Binding-site contacts:
Ligand atom C02 contacts residue ASN112 of chain 1.A at 3.6 Å.
Ligand atom O05 contacts residue ZN1 of chain 1.B at 2.0 Å.
Ligand atom O05 contacts residue TYR157 of chain 1.A at 3.4 Å (h-bond).
Ligand atom C09 contacts residue ASN112 of chain 1.A at 3.2 Å.
Ligand atom N02 contacts residue HIS231 of chain 1.A at 3.6 Å.
Ligand atom C03 contacts residue LEU202 of chain 1.A at 3.7 Å (hydrophobic).
Ligand atom O05 contacts residue GLU166 of chain 1.A at 2.9 Å (salt-bridge).
Ligand atom N01 contacts residue ASN112 of chain 1.A at 3.1 Å (h-bond).
Ligand atom O03 contacts residue ASN112 of chain 1.A at 3.0 Å (h-bond).
Ligand atom O04 contacts residue HIS231 of chain 1.A at 3.2 Å.
Ligand atom O01 contacts residue ALA113 of chain 1.A at 3.5 Å (h-bond).
Ligand atom N01 contacts residue GLU143 of chain 1.A at 3.5 Å (salt-bridge).
Ligand atom N03 contacts residue ASN111 of chain 1.A at 3.0 Å (h-bond).
Ligand atom N01 contacts residue ALA113 of chain 1.A at 2.9 Å (h-bond).
Ligand atom P01 contacts residue ALA113 of chain 1.A at 3.4 Å.
Ligand atom C11 contacts residue ALA113 of chain 1.A at 3.4 Å (hydrophobic).
Ligand atom C07 contacts residue HIS231 of chain 1.A at 3.7 Å.
Ligand atom C01 contacts residue ASN112 of chain 1.A at 3.7 Å.
Ligand atom C13 contacts residue TYR157 of chain 1.A at 3.6 Å (hydrophobic).
Ligand atom C18 contacts residue PHE114 of chain 1.A at 3.7 Å (hydrophobic).
Ligand atom C01 contacts residue GLU143 of chain 1.A at 3.7 Å.
Ligand atom O06 contacts residue TYR157 of chain 1.A at 3.6 Å.
Ligand atom C02 contacts residue GLU143 of chain 1.A at 3.4 Å.
Ligand atom O05 contacts residue HIS146 of chain 1.A at 3.6 Å.
Ligand atom O03 contacts residue HIS231 of chain 1.A at 3.4 Å.
Ligand atom O05 contacts residue HIS231 of chain 1.A at 2.8 Å (h-bond).
Ligand atom C12 contacts residue TYR157 of chain 1.A at 3.7 Å (hydrophobic).
Ligand atom C06 contacts residue HIS231 of chain 1.A at 3.6 Å.
Ligand atom C17 contacts residue ASN116 of chain 1.A at 3.6 Å.
Ligand atom N02 contacts residue ASN112 of chain 1.A at 3.0 Å (h-bond).
Ligand atom C09 contacts residue ASN111 of chain 1.A at 3.6 Å.
Ligand atom O04 contacts residue ARG203 of chain 1.A at 2.9 Å (salt-bridge).
Ligand atom C10 contacts residue HIS231 of chain 1.A at 3.4 Å.
Ligand atom O05 contacts residue HIS142 of chain 1.A at 3.3 Å (h-bond).
Ligand atom P01 contacts residue ZN1 of chain 1.B at 3.0 Å.
Ligand atom O01 contacts residue HIS146 of chain 1.A at 3.3 Å.
Ligand atom O02 contacts residue HIS231 of chain 1.A at 3.4 Å (h-bond).
Ligand atom O01 contacts residue ZN1 of chain 1.B at 2.9 Å.
Ligand atom N04 contacts residue PHE114 of chain 1.A at 3.7 Å.
Ligand atom O01 contacts residue GLU143 of chain 1.A at 2.6 Å (salt-bridge).

Sequence of chain 1.A:
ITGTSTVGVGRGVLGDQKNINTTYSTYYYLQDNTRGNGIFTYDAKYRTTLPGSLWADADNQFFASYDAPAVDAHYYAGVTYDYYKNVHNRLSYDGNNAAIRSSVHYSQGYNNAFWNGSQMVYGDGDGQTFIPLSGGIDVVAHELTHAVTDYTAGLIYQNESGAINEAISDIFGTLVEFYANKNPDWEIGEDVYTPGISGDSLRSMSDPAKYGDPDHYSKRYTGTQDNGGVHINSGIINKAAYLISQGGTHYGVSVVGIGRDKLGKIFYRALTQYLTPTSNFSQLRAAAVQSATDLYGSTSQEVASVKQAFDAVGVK

This protein binds this small molecule.
Small molecule (SMILES): CC(C)C[C@H](NP(=O)(O)CNC(=O)OCc1ccccc1)C(=O)N[C@@H](CCN)C(=O)O